Sequence of chain 1.A:
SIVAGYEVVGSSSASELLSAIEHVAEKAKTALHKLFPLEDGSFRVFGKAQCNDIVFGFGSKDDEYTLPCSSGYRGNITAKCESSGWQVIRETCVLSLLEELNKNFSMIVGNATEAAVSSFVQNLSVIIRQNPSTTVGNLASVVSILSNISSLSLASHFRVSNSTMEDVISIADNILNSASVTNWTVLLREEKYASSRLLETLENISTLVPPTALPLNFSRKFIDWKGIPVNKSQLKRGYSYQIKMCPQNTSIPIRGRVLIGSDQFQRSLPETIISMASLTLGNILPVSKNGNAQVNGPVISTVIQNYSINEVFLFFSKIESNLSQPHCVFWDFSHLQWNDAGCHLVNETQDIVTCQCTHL

The small molecule below binds the protein below.
Small molecule (SMILES): CC(=O)N[C@H]1[C@H](O[C@H]2[C@H](O)[C@@H](NC(C)=O)CO[C@@H]2CO)O[C@H](CO)[C@@H](O[C@H]2O[C@H](CO[C@H]3O[C@H](CO)[C@@H](O)[C@H](O[C@H]4O[C@H](CO)[C@@H](O)[C@H](O)[C@@H]4O)[C@@H]3O)[C@@H](O)[C@H](O[C@H]3O[C@H](CO)[C@@H](O)[C@H](O)[C@@H]3O)[C@@H]2O)[C@@H]1O

Binding-site contacts:
Ligand atom O7 contacts residue ALA179 of chain 1.A at 3.0 Å (h-bond).
Ligand atom O2 contacts residue SER70 of chain 1.A at 3.4 Å.
Ligand atom C5 contacts residue ASN183 of chain 1.A at 3.7 Å.
Ligand atom C8 contacts residue THR134 of chain 1.A at 3.1 Å.
Ligand atom O5 contacts residue SER71 of chain 1.A at 3.3 Å (h-bond).
Ligand atom O3 contacts residue SER70 of chain 1.A at 2.8 Å (h-bond).
Ligand atom C1 contacts residue SER70 of chain 1.A at 3.1 Å.
Ligand atom C2 contacts residue ASN183 of chain 1.A at 2.5 Å.
Ligand atom C3 contacts residue ASN183 of chain 1.A at 3.8 Å.
Ligand atom C2 contacts residue SER71 of chain 1.A at 3.3 Å.
Ligand atom C5 contacts residue GLU91 of chain 1.A at 3.8 Å.
Ligand atom C3 contacts residue SER70 of chain 1.A at 3.2 Å.
Ligand atom O6 contacts residue SER133 of chain 1.A at 3.9 Å.
Ligand atom O2 contacts residue SER71 of chain 1.A at 2.7 Å (h-bond).
Ligand atom O5 contacts residue THR135 of chain 1.A at 3.5 Å (h-bond).
Ligand atom C7 contacts residue THR134 of chain 1.A at 3.7 Å.
Ligand atom O4 contacts residue TYR73 of chain 1.A at 3.7 Å.
Ligand atom O6 contacts residue SER71 of chain 1.A at 3.7 Å.
Ligand atom O5 contacts residue VAL55 of chain 1.A at 3.2 Å.
Ligand atom C8 contacts residue THR135 of chain 1.A at 3.9 Å.
Ligand atom O5 contacts residue GLU91 of chain 1.A at 3.4 Å (salt-bridge).
Ligand atom O6 contacts residue TYR73 of chain 1.A at 3.4 Å.
Ligand atom O5 contacts residue ASN183 of chain 1.A at 2.4 Å (h-bond).
Ligand atom C8 contacts residue VAL55 of chain 1.A at 3.7 Å (hydrophobic).
Ligand atom C7 contacts residue ASN183 of chain 1.A at 3.9 Å.
Ligand atom C6 contacts residue SER133 of chain 1.A at 3.4 Å.
Ligand atom C8 contacts residue SER133 of chain 1.A at 3.6 Å.
Ligand atom C1 contacts residue SER71 of chain 1.A at 3.3 Å.
Ligand atom O2 contacts residue ILE54 of chain 1.A at 3.2 Å.
Ligand atom O6 contacts residue VAL55 of chain 1.A at 3.8 Å.
Ligand atom C2 contacts residue SER70 of chain 1.A at 3.8 Å.
Ligand atom C6 contacts residue GLU91 of chain 1.A at 3.0 Å.
Ligand atom O6 contacts residue GLU91 of chain 1.A at 2.5 Å (salt-bridge).
Ligand atom O2 contacts residue TYR73 of chain 1.A at 3.4 Å.
Ligand atom N2 contacts residue ASN183 of chain 1.A at 3.0 Å (h-bond).
Ligand atom C5 contacts residue VAL55 of chain 1.A at 3.8 Å (hydrophobic).
Ligand atom C6 contacts residue VAL55 of chain 1.A at 3.5 Å (hydrophobic).
Ligand atom C1 contacts residue ASN183 of chain 1.A at 1.4 Å.
Ligand atom O4 contacts residue SER70 of chain 1.A at 3.0 Å (h-bond).
Ligand atom C4 contacts residue SER70 of chain 1.A at 3.7 Å.